Binding-site contacts:
Ligand atom C8 contacts residue ASN404 of chain 2.A at 4.2 Å.
Ligand atom O6 contacts residue ASN407 of chain 2.A at 4.0 Å.
Ligand atom C8 contacts residue LYS400 of chain 2.A at 3.9 Å.
Ligand atom C5 contacts residue ASN407 of chain 2.A at 3.6 Å.
Ligand atom C4 contacts residue ASN407 of chain 2.A at 4.2 Å.
Ligand atom C3 contacts residue ASN407 of chain 2.A at 3.8 Å.
Ligand atom C7 contacts residue ASN407 of chain 2.A at 3.9 Å.
Ligand atom O5 contacts residue ASN407 of chain 2.A at 2.3 Å (h-bond).
Ligand atom C1 contacts residue ASN407 of chain 2.A at 1.4 Å.
Ligand atom C2 contacts residue ASN407 of chain 2.A at 2.5 Å.
Ligand atom C8 contacts residue GLY403 of chain 2.A at 4.2 Å.
Ligand atom N2 contacts residue GLY403 of chain 2.A at 4.4 Å.
Ligand atom C7 contacts residue ASN404 of chain 2.A at 4.2 Å.
Ligand atom O7 contacts residue ASN404 of chain 2.A at 4.0 Å.
Ligand atom N2 contacts residue ASN407 of chain 2.A at 3.0 Å (h-bond).
Ligand atom O7 contacts residue ASN407 of chain 2.A at 4.2 Å.

Sequence of chain 2.A:
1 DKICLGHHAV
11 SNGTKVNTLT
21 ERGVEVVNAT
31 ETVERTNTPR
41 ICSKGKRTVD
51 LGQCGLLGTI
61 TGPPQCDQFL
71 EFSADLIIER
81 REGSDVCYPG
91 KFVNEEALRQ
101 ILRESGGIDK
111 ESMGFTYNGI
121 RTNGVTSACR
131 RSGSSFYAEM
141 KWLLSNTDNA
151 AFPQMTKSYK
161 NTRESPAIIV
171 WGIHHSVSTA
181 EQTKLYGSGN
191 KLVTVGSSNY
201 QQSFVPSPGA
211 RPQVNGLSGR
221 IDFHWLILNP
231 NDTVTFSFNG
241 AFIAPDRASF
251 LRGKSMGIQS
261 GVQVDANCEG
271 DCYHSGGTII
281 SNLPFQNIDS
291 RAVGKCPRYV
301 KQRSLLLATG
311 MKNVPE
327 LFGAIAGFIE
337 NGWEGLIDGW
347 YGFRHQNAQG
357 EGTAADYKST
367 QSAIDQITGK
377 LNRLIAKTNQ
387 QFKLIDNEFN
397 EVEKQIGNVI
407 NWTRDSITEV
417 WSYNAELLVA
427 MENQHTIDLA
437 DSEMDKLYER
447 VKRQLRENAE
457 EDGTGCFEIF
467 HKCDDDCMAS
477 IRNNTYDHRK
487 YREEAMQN

A protein and the small-molecule ligand that binds it are described below.
Small molecule (SMILES): CC(=O)N[C@@H]1[C@@H](O)[C@H](O)[C@@H](CO)O[C@H]1O